Binding-site contacts:
Ligand atom NAO contacts residue PRO217 of chain 2.A at 3.7 Å.
Ligand atom CAH contacts residue ASP188 of chain 2.A at 3.8 Å.
Ligand atom CAS contacts residue PRO217 of chain 2.A at 3.6 Å (hydrophobic).
Ligand atom OAC contacts residue GLU224 of chain 2.A at 2.9 Å (salt-bridge).
Ligand atom CAX contacts residue ASP188 of chain 2.A at 3.8 Å.
Ligand atom CAG contacts residue MES1 of chain 2.I at 3.6 Å.
Ligand atom CAU contacts residue PRO217 of chain 2.A at 4.0 Å (hydrophobic).
Ligand atom CAP contacts residue PRO217 of chain 2.A at 3.6 Å (hydrophobic).
Ligand atom CAG contacts residue SO41 of chain 2.L at 3.5 Å.
Ligand atom NAN contacts residue ASP188 of chain 2.A at 3.1 Å (salt-bridge).
Ligand atom OAD contacts residue ASP131 of chain 2.A at 2.9 Å (salt-bridge).
Ligand atom CAL contacts residue PRO217 of chain 2.A at 3.8 Å (hydrophobic).
Ligand atom NAY contacts residue MG1 of chain 2.G at 2.8 Å.
Ligand atom OAC contacts residue MG1 of chain 2.G at 2.1 Å.
Ligand atom NAY contacts residue MG1 of chain 2.F at 2.9 Å.
Ligand atom NAY contacts residue ASP188 of chain 2.A at 3.9 Å.
Ligand atom FAF contacts residue GLU224 of chain 2.A at 3.1 Å.
Ligand atom CAX contacts residue MG1 of chain 2.G at 4.1 Å.
Ligand atom CAX contacts residue MG1 of chain 2.F at 2.8 Å.
Ligand atom CAV contacts residue PRO217 of chain 2.A at 4.0 Å (hydrophobic).
Ligand atom CAI contacts residue PRO217 of chain 2.A at 4.0 Å (hydrophobic).
Ligand atom OAD contacts residue MG1 of chain 2.G at 2.0 Å.
Ligand atom CAH contacts residue MES1 of chain 2.I at 3.6 Å.
Ligand atom OAD contacts residue MG1 of chain 2.F at 2.1 Å.
Ligand atom OAD contacts residue GLU224 of chain 2.A at 3.0 Å (salt-bridge).
Ligand atom FAF contacts residue PRO217 of chain 2.A at 3.7 Å.
Ligand atom FAE contacts residue GLN218 of chain 2.A at 3.4 Å.
Ligand atom OAC contacts residue PRO217 of chain 2.A at 3.9 Å.
Ligand atom CAJ contacts residue PRO217 of chain 2.A at 3.8 Å (hydrophobic).
Ligand atom CAH contacts residue SO41 of chain 2.L at 3.5 Å.
Ligand atom CAQ contacts residue PRO217 of chain 2.A at 4.0 Å (hydrophobic).
Ligand atom CAK contacts residue MES1 of chain 2.I at 3.9 Å.
Ligand atom NAN contacts residue MG1 of chain 2.F at 2.0 Å.
Ligand atom OAB contacts residue PRO217 of chain 2.A at 3.9 Å.
Ligand atom OAD contacts residue ASP188 of chain 2.A at 3.3 Å (salt-bridge).
Ligand atom CAH contacts residue MG1 of chain 2.F at 3.0 Å.
Ligand atom CAT contacts residue PRO217 of chain 2.A at 3.6 Å (hydrophobic).
Ligand atom NAY contacts residue GLU224 of chain 2.A at 3.6 Å.
Ligand atom CAV contacts residue MG1 of chain 2.G at 2.8 Å.
Ligand atom CAV contacts residue GLU224 of chain 2.A at 3.6 Å.

The protein below binds the small molecule below.
Small molecule (SMILES): [H]/N=C1\c2cccnc2N(O)C(=O)C1C(=O)NCc1ccc(F)cc1F

Sequence of chain 2.A:
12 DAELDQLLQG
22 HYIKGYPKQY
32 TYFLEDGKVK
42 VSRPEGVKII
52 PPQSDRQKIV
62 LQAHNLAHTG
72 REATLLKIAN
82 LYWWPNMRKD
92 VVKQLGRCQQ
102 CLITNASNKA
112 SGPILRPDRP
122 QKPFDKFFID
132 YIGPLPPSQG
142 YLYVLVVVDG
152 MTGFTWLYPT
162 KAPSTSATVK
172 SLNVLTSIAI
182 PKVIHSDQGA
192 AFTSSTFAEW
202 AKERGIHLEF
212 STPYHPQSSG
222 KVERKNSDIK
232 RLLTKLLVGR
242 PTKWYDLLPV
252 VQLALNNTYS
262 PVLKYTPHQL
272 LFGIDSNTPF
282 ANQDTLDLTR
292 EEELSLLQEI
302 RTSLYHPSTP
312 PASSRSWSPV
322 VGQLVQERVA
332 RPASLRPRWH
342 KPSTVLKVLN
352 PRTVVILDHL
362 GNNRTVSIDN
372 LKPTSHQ